A small-molecule ligand and the protein it binds are described below.
Small molecule (SMILES): C=CC1=C(C)C2=N3->[Ni]45<-N6=C(C=c7c(C)c(C=C)c(n74)=C2)C(C)=C(CCC(=O)O)C6=Cc2c(CCC(=O)O)c(C)c(n25)C=C13

Binding-site contacts:
Ligand atom CBA contacts residue LEU91 of chain 1.H at 3.6 Å (hydrophobic).
Ligand atom CBB contacts residue CMO1 of chain 1.GA at 3.7 Å.
Ligand atom C2B contacts residue VAL67 of chain 1.H at 3.5 Å (hydrophobic).
Ligand atom CAD contacts residue LEU96 of chain 1.H at 3.8 Å (hydrophobic).
Ligand atom ND contacts residue HIS92 of chain 1.H at 3.2 Å (h-bond).
Ligand atom CBC contacts residue ASN102 of chain 1.H at 3.8 Å.
Ligand atom NB contacts residue HIS92 of chain 1.H at 3.2 Å (h-bond).
Ligand atom NB contacts residue VAL67 of chain 1.H at 3.6 Å.
Ligand atom C1A contacts residue HIS63 of chain 1.H at 3.7 Å.
Ligand atom CHB contacts residue HIS92 of chain 1.H at 3.9 Å.
Ligand atom CBD contacts residue HIS63 of chain 1.H at 3.7 Å.
Ligand atom CBC contacts residue PHE41 of chain 1.H at 3.8 Å (hydrophobic).
Ligand atom C4D contacts residue LEU96 of chain 1.H at 3.5 Å (hydrophobic).
Ligand atom CMB contacts residue ALA70 of chain 1.H at 3.8 Å (hydrophobic).
Ligand atom C4B contacts residue VAL67 of chain 1.H at 3.6 Å (hydrophobic).
Ligand atom CHC contacts residue PHE103 of chain 1.H at 3.5 Å (hydrophobic).
Ligand atom CAC contacts residue PHE42 of chain 1.H at 3.9 Å (hydrophobic).
Ligand atom C1C contacts residue PHE103 of chain 1.H at 3.7 Å (hydrophobic).
Ligand atom CMB contacts residue VAL67 of chain 1.H at 3.5 Å (hydrophobic).
Ligand atom NC contacts residue HIS92 of chain 1.H at 3.3 Å (h-bond).
Ligand atom CBC contacts residue LEU31 of chain 1.H at 3.9 Å (hydrophobic).
Ligand atom NA contacts residue HIS92 of chain 1.H at 3.1 Å (h-bond).
Ligand atom C1D contacts residue HIS63 of chain 1.H at 3.6 Å.
Ligand atom CMC contacts residue ASN102 of chain 1.H at 3.4 Å.
Ligand atom C2D contacts residue LEU96 of chain 1.H at 3.8 Å (hydrophobic).
Ligand atom CHA contacts residue HIS63 of chain 1.H at 3.3 Å.
Ligand atom C1B contacts residue VAL67 of chain 1.H at 3.8 Å (hydrophobic).
Ligand atom CAB contacts residue LEU141 of chain 1.H at 3.4 Å (hydrophobic).
Ligand atom C4A contacts residue HIS92 of chain 1.H at 3.6 Å.
Ligand atom C4D contacts residue HIS63 of chain 1.H at 3.2 Å.
Ligand atom CAA contacts residue LYS66 of chain 1.H at 3.7 Å.
Ligand atom C3A contacts residue LEU88 of chain 1.H at 3.8 Å (hydrophobic).
Ligand atom NI contacts residue HIS92 of chain 1.H at 2.2 Å.
Ligand atom C3D contacts residue LEU96 of chain 1.H at 3.5 Å (hydrophobic).
Ligand atom CAC contacts residue PHE41 of chain 1.H at 3.8 Å (hydrophobic).
Ligand atom C3D contacts residue HIS63 of chain 1.H at 3.7 Å.
Ligand atom C3B contacts residue VAL67 of chain 1.H at 3.4 Å (hydrophobic).
Ligand atom C3B contacts residue LEU141 of chain 1.H at 3.6 Å (hydrophobic).
Ligand atom CMA contacts residue LEU88 of chain 1.H at 3.7 Å (hydrophobic).
Ligand atom ND contacts residue HIS63 of chain 1.H at 3.3 Å (h-bond).

Sequence of chain 1.H:
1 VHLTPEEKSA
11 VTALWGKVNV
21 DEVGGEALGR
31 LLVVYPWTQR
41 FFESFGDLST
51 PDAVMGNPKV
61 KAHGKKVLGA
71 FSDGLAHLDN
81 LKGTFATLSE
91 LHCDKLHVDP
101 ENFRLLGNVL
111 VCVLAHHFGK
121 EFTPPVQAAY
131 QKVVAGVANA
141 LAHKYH